Sequence of chain 1.B:
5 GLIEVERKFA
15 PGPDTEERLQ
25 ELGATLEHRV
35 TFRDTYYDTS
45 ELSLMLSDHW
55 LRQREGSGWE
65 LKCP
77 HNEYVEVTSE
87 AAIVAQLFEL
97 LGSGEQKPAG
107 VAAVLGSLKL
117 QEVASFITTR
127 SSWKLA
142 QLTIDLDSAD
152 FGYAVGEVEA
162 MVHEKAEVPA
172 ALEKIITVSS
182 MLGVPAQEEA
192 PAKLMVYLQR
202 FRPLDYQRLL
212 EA

Binding-site contacts:
Ligand atom C01 contacts residue TRP54 of chain 1.B at 3.2 Å (hydrophobic).
Ligand atom O17 contacts residue LYS66 of chain 1.B at 3.6 Å.
Ligand atom O17 contacts residue GLU160 of chain 1.B at 3.5 Å (salt-bridge).
Ligand atom O13 contacts residue LYS12 of chain 1.B at 3.6 Å (salt-bridge).
Ligand atom C20 contacts residue TRP54 of chain 1.B at 3.4 Å (hydrophobic).
Ligand atom N21 contacts residue TRP54 of chain 1.B at 3.3 Å.
Ligand atom O10 contacts residue LYS66 of chain 1.B at 3.2 Å (salt-bridge).
Ligand atom C02 contacts residue TRP54 of chain 1.B at 3.4 Å (hydrophobic).
Ligand atom O17 contacts residue GLU158 of chain 1.B at 2.6 Å (salt-bridge).
Ligand atom C30 contacts residue ASN78 of chain 1.B at 3.6 Å.
Ligand atom C22 contacts residue TYR80 of chain 1.B at 3.0 Å (hydrophobic).
Ligand atom C03 contacts residue TRP54 of chain 1.B at 3.4 Å (hydrophobic).
Ligand atom O13 contacts residue ARG126 of chain 1.B at 3.6 Å.
Ligand atom O08 contacts residue GLU10 of chain 1.B at 3.5 Å (salt-bridge).
Ligand atom O18 contacts residue ARG126 of chain 1.B at 2.8 Å (salt-bridge).
Ligand atom O13 contacts residue LYS194 of chain 1.B at 3.4 Å (salt-bridge).
Ligand atom C04 contacts residue TRP54 of chain 1.B at 3.5 Å (hydrophobic).
Ligand atom C22 contacts residue TRP54 of chain 1.B at 3.5 Å (hydrophobic).
Ligand atom O16 contacts residue ARG56 of chain 1.B at 2.7 Å (salt-bridge).
Ligand atom P15 contacts residue LYS66 of chain 1.B at 3.5 Å.
Ligand atom C05 contacts residue LYS66 of chain 1.B at 3.7 Å.
Ligand atom O14 contacts residue ARG126 of chain 1.B at 3.3 Å (salt-bridge).
Ligand atom O08 contacts residue LYS12 of chain 1.B at 3.0 Å (salt-bridge).
Ligand atom N25 contacts residue TRP54 of chain 1.B at 3.6 Å.
Ligand atom C05 contacts residue TYR40 of chain 1.B at 3.6 Å (hydrophobic).
Ligand atom O18 contacts residue ARG58 of chain 1.B at 3.2 Å (salt-bridge).
Ligand atom S19 contacts residue TRP54 of chain 1.B at 3.4 Å.
Ligand atom O09 contacts residue ALA193 of chain 1.B at 3.6 Å.
Ligand atom O13 contacts residue GLU158 of chain 1.B at 2.9 Å (salt-bridge).
Ligand atom N25 contacts residue ASP52 of chain 1.B at 3.6 Å (salt-bridge).
Ligand atom O12 contacts residue ARG58 of chain 1.B at 3.5 Å (salt-bridge).
Ligand atom C04 contacts residue TYR40 of chain 1.B at 3.7 Å (hydrophobic).
Ligand atom O10 contacts residue ARG56 of chain 1.B at 3.2 Å (salt-bridge).
Ligand atom P11 contacts residue LYS194 of chain 1.B at 3.6 Å.
Ligand atom C01 contacts residue TYR80 of chain 1.B at 3.5 Å (hydrophobic).
Ligand atom O14 contacts residue ARG58 of chain 1.B at 3.1 Å (salt-bridge).
Ligand atom O16 contacts residue LYS66 of chain 1.B at 2.7 Å (salt-bridge).
Ligand atom O12 contacts residue LYS194 of chain 1.B at 2.6 Å (salt-bridge).
Ligand atom O14 contacts residue ARG56 of chain 1.B at 3.4 Å (salt-bridge).
Ligand atom O09 contacts residue LYS12 of chain 1.B at 3.4 Å (salt-bridge).

This small molecule binds to this protein.
Small molecule (SMILES): Cc1ncc(C[n+]2csc(CCOP(=O)(O)OP(=O)(O)OP(=O)(O)O)c2C)c(N)n1